This small molecule binds to this protein.
Small molecule (SMILES): NS(=O)(=O)c1cc(C(=O)NCCO)c(S(=O)(=O)c2ccccc2)cc1Cl

Sequence of chain 1.A:
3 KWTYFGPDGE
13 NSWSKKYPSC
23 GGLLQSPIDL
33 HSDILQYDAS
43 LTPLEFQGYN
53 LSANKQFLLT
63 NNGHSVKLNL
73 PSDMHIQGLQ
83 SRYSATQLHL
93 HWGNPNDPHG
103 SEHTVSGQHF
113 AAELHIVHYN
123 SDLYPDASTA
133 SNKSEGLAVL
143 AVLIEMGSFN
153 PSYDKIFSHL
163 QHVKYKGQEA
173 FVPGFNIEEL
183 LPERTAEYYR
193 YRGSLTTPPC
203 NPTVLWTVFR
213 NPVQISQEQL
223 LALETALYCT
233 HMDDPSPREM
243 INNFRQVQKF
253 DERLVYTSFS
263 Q

Binding-site contacts:
Ligand atom N1 contacts residue THR198 of chain 1.A at 2.6 Å (h-bond).
Ligand atom O20 contacts residue GLN89 of chain 1.A at 3.8 Å.
Ligand atom O4 contacts residue VAL141 of chain 1.A at 3.9 Å.
Ligand atom O4 contacts residue TRP208 of chain 1.A at 3.7 Å.
Ligand atom S18 contacts residue GLN89 of chain 1.A at 3.7 Å.
Ligand atom CL1 contacts residue LEU197 of chain 1.A at 3.6 Å.
Ligand atom C10 contacts residue THR199 of chain 1.A at 3.7 Å.
Ligand atom O4 contacts residue HIS91 of chain 1.A at 3.4 Å.
Ligand atom N1 contacts residue HIS91 of chain 1.A at 3.3 Å (h-bond).
Ligand atom S2 contacts residue THR198 of chain 1.A at 3.8 Å.
Ligand atom C21 contacts residue LEU197 of chain 1.A at 3.9 Å (hydrophobic).
Ligand atom C25 contacts residue LEU197 of chain 1.A at 3.7 Å (hydrophobic).
Ligand atom CL1 contacts residue VAL141 of chain 1.A at 3.4 Å.
Ligand atom C16 contacts residue HIS66 of chain 1.A at 3.4 Å.
Ligand atom CL1 contacts residue VAL119 of chain 1.A at 3.9 Å.
Ligand atom O3 contacts residue LEU197 of chain 1.A at 3.2 Å.
Ligand atom O3 contacts residue TRP208 of chain 1.A at 3.3 Å.
Ligand atom N1 contacts residue HIS93 of chain 1.A at 3.3 Å (h-bond).
Ligand atom C26 contacts residue PRO201 of chain 1.A at 3.8 Å (hydrophobic).
Ligand atom C7 contacts residue LEU197 of chain 1.A at 3.6 Å (hydrophobic).
Ligand atom O4 contacts residue ZN1 of chain 1.C at 2.9 Å.
Ligand atom C9 contacts residue THR199 of chain 1.A at 3.9 Å.
Ligand atom O3 contacts residue THR198 of chain 1.A at 2.9 Å (h-bond).
Ligand atom O19 contacts residue GLN89 of chain 1.A at 2.9 Å (h-bond).
Ligand atom N1 contacts residue HIS117 of chain 1.A at 3.5 Å (h-bond).
Ligand atom C6 contacts residue LEU197 of chain 1.A at 3.8 Å (hydrophobic).
Ligand atom C8 contacts residue GLN89 of chain 1.A at 3.7 Å.
Ligand atom C24 contacts residue SER133 of chain 1.A at 3.3 Å.
Ligand atom C10 contacts residue HIS91 of chain 1.A at 3.4 Å.
Ligand atom O4 contacts residue HIS117 of chain 1.A at 3.3 Å (h-bond).
Ligand atom O17 contacts residue THR199 of chain 1.A at 3.6 Å.
Ligand atom C5 contacts residue HIS91 of chain 1.A at 3.7 Å.
Ligand atom S2 contacts residue ZN1 of chain 1.C at 3.0 Å.
Ligand atom C16 contacts residue THR199 of chain 1.A at 3.7 Å.
Ligand atom N14 contacts residue THR199 of chain 1.A at 3.0 Å (h-bond).
Ligand atom O13 contacts residue GLN89 of chain 1.A at 3.0 Å (h-bond).
Ligand atom C23 contacts residue SER133 of chain 1.A at 3.4 Å.
Ligand atom N1 contacts residue ZN1 of chain 1.C at 2.0 Å.
Ligand atom O17 contacts residue SER67 of chain 1.A at 3.8 Å.
Ligand atom C12 contacts residue THR199 of chain 1.A at 3.9 Å.